Sequence of chain 1.A:
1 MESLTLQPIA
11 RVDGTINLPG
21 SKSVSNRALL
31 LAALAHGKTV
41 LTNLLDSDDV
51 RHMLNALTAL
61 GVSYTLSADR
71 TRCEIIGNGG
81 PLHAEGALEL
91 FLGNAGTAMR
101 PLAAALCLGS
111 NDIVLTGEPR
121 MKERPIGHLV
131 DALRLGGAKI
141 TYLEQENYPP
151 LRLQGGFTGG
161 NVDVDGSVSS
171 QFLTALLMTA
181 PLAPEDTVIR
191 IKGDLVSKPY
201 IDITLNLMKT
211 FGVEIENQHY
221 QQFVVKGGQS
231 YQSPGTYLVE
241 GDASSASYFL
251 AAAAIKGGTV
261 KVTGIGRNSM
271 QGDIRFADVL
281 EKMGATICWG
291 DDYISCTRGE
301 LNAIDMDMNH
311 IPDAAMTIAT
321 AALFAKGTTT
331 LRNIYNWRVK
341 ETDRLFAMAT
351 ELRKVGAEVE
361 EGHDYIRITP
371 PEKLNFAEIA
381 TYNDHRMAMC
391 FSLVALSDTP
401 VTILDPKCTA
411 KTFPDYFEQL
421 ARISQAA

Binding-site contacts:
Ligand atom C9 contacts residue LYS340 of chain 1.A at 3.7 Å.
Ligand atom C5 contacts residue TYR200 of chain 1.A at 3.9 Å (hydrophobic).
Ligand atom C1 contacts residue SER23 of chain 1.A at 3.7 Å.
Ligand atom C6 contacts residue LYS22 of chain 1.A at 3.8 Å.
Ligand atom O11 contacts residue FMT1 of chain 1.G at 2.8 Å (h-bond).
Ligand atom O3 contacts residue THR97 of chain 1.A at 3.5 Å.
Ligand atom C6 contacts residue ASP313 of chain 1.A at 3.5 Å.
Ligand atom C9 contacts residue GLN171 of chain 1.A at 3.8 Å.
Ligand atom C1 contacts residue TYR200 of chain 1.A at 3.3 Å (hydrophobic).
Ligand atom O12 contacts residue LYS340 of chain 1.A at 2.7 Å (salt-bridge).
Ligand atom C10 contacts residue TYR200 of chain 1.A at 3.4 Å (hydrophobic).
Ligand atom C6 contacts residue GPJ1 of chain 1.C at 3.5 Å.
Ligand atom C5 contacts residue SER23 of chain 1.A at 3.8 Å.
Ligand atom C9 contacts residue TYR200 of chain 1.A at 3.8 Å (hydrophobic).
Ligand atom C4 contacts residue TYR200 of chain 1.A at 3.5 Å (hydrophobic).
Ligand atom C4 contacts residue GLN171 of chain 1.A at 3.8 Å.
Ligand atom C6 contacts residue GLN171 of chain 1.A at 3.7 Å.
Ligand atom C8 contacts residue LYS340 of chain 1.A at 3.8 Å.
Ligand atom C9 contacts residue FMT1 of chain 1.G at 3.4 Å.
Ligand atom O11 contacts residue FMT1 of chain 1.E at 3.3 Å.
Ligand atom O12 contacts residue ASP313 of chain 1.A at 2.7 Å (salt-bridge).
Ligand atom O7 contacts residue LYS22 of chain 1.A at 2.9 Å (salt-bridge).
Ligand atom C10 contacts residue FMT1 of chain 1.G at 3.9 Å.
Ligand atom C5 contacts residue GLN171 of chain 1.A at 3.9 Å.
Ligand atom O7 contacts residue ASP313 of chain 1.A at 2.6 Å (salt-bridge).
Ligand atom O3 contacts residue TYR200 of chain 1.A at 3.5 Å.
Ligand atom O3 contacts residue SER23 of chain 1.A at 2.6 Å (h-bond).
Ligand atom O11 contacts residue GLN171 of chain 1.A at 3.0 Å (h-bond).
Ligand atom C1 contacts residue THR97 of chain 1.A at 3.8 Å.
Ligand atom O3 contacts residue ARG27 of chain 1.A at 2.8 Å (salt-bridge).
Ligand atom C5 contacts residue LYS22 of chain 1.A at 3.7 Å.
Ligand atom C8 contacts residue ASP313 of chain 1.A at 3.3 Å.
Ligand atom O7 contacts residue GPJ1 of chain 1.C at 2.7 Å (h-bond).
Ligand atom C8 contacts residue TYR200 of chain 1.A at 3.8 Å (hydrophobic).
Ligand atom O11 contacts residue LYS340 of chain 1.A at 2.9 Å (salt-bridge).
Ligand atom O2 contacts residue GLN171 of chain 1.A at 3.7 Å.
Ligand atom O2 contacts residue TYR200 of chain 1.A at 3.7 Å.
Ligand atom C10 contacts residue GLN171 of chain 1.A at 3.7 Å.
Ligand atom C1 contacts residue ARG27 of chain 1.A at 3.4 Å.
Ligand atom O2 contacts residue ARG27 of chain 1.A at 2.7 Å (salt-bridge).

The protein below binds the small molecule below.
Small molecule (SMILES): O=C(O)C1=C[C@@H](O)[C@@H](O)[C@H](O)C1